A small-molecule ligand and the protein it binds are described below.
Small molecule (SMILES): O=C1CC[C@@H](C(=O)O)N1

Binding-site contacts:
Ligand atom CD contacts residue THR185 of chain 1.A at 3.8 Å.
Ligand atom OXT contacts residue ARG142 of chain 1.A at 2.9 Å (salt-bridge).
Ligand atom CD contacts residue SER181 of chain 1.A at 3.1 Å.
Ligand atom N contacts residue SER182 of chain 1.A at 3.8 Å.
Ligand atom O contacts residue GLN164 of chain 1.A at 3.8 Å.
Ligand atom OE contacts residue THR185 of chain 1.A at 4.0 Å.
Ligand atom O contacts residue ARG142 of chain 1.A at 2.8 Å (salt-bridge).
Ligand atom OE contacts residue SER182 of chain 1.A at 2.7 Å (h-bond).
Ligand atom CB contacts residue LEU65 of chain 1.A at 4.3 Å (hydrophobic).
Ligand atom CD contacts residue TRP119 of chain 1.A at 3.3 Å (hydrophobic).
Ligand atom O contacts residue TYR144 of chain 1.A at 3.5 Å.
Ligand atom CG contacts residue GLN122 of chain 1.A at 3.8 Å.
Ligand atom CD contacts residue GLN122 of chain 1.A at 3.7 Å.
Ligand atom OE contacts residue TRP119 of chain 1.A at 3.2 Å.
Ligand atom CG contacts residue SER181 of chain 1.A at 4.2 Å.
Ligand atom OE contacts residue GLN122 of chain 1.A at 2.9 Å (h-bond).
Ligand atom OE contacts residue SER181 of chain 1.A at 3.2 Å (h-bond).
Ligand atom CG contacts residue TRP119 of chain 1.A at 3.7 Å (hydrophobic).
Ligand atom CG contacts residue TYR144 of chain 1.A at 3.7 Å (hydrophobic).
Ligand atom CB contacts residue TYR144 of chain 1.A at 3.9 Å (hydrophobic).
Ligand atom CA contacts residue THR185 of chain 1.A at 3.6 Å.
Ligand atom C contacts residue TYR144 of chain 1.A at 3.9 Å (hydrophobic).
Ligand atom C contacts residue THR185 of chain 1.A at 3.8 Å.
Ligand atom N contacts residue TRP119 of chain 1.A at 3.3 Å.
Ligand atom OXT contacts residue GLN164 of chain 1.A at 4.0 Å.
Ligand atom CB contacts residue TRP119 of chain 1.A at 3.8 Å (hydrophobic).
Ligand atom CA contacts residue GLN164 of chain 1.A at 3.6 Å.
Ligand atom OXT contacts residue SER181 of chain 1.A at 2.7 Å (h-bond).
Ligand atom OXT contacts residue TYR144 of chain 1.A at 3.6 Å.
Ligand atom CD contacts residue SER182 of chain 1.A at 3.6 Å.
Ligand atom C contacts residue SER181 of chain 1.A at 3.7 Å.
Ligand atom C contacts residue GLN164 of chain 1.A at 3.6 Å.
Ligand atom N contacts residue GLN164 of chain 1.A at 3.7 Å.
Ligand atom N contacts residue SER181 of chain 1.A at 2.9 Å (h-bond).
Ligand atom CA contacts residue TRP119 of chain 1.A at 3.7 Å (hydrophobic).
Ligand atom CA contacts residue SER181 of chain 1.A at 3.9 Å.
Ligand atom CG contacts residue PRO206 of chain 1.A at 3.8 Å (hydrophobic).
Ligand atom N contacts residue THR185 of chain 1.A at 2.6 Å (h-bond).
Ligand atom OXT contacts residue THR185 of chain 1.A at 3.6 Å.
Ligand atom C contacts residue ARG142 of chain 1.A at 3.6 Å.

Sequence of chain 1.A:
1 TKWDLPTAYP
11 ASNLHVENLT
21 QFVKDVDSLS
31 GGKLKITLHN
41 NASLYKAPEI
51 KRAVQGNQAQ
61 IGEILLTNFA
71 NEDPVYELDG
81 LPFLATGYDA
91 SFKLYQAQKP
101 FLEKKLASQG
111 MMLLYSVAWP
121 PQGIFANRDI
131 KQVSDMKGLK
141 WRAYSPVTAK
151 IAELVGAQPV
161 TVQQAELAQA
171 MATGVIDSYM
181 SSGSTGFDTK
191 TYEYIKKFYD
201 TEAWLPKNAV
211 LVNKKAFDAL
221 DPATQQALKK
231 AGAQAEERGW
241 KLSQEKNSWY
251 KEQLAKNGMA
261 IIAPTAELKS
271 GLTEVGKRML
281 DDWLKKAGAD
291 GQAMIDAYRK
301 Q